Sequence of chain 1.A:
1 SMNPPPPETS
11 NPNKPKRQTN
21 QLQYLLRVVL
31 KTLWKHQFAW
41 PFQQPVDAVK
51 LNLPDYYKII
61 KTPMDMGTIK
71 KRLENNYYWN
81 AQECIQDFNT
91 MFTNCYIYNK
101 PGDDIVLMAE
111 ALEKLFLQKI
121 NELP

The protein below binds the small molecule below.
Small molecule (SMILES): Cc1ccc(C(C)C)cc1Oc1nccc(-c2c(-c3ccc(C(F)(F)F)cc3)ncn2[C@@H]2CCN(CCN(C)C)C2)n1

Binding-site contacts:
Ligand atom F22 contacts residue ASN94 of chain 1.A at 3.6 Å.
Ligand atom C20 contacts residue PHE42 of chain 1.A at 3.9 Å (hydrophobic).
Ligand atom C24 contacts residue PRO41 of chain 1.A at 3.5 Å (hydrophobic).
Ligand atom C18 contacts residue TYR56 of chain 1.A at 3.2 Å (hydrophobic).
Ligand atom C13 contacts residue LEU51 of chain 1.A at 3.9 Å (hydrophobic).
Ligand atom C24 contacts residue PHE42 of chain 1.A at 3.5 Å (hydrophobic).
Ligand atom C20 contacts residue MET64 of chain 1.A at 4.0 Å (hydrophobic).
Ligand atom F23 contacts residue PHE42 of chain 1.A at 3.6 Å.
Ligand atom C27 contacts residue ASN99 of chain 1.A at 3.1 Å.
Ligand atom F21 contacts residue CYS95 of chain 1.A at 3.6 Å.
Ligand atom C40 contacts residue LEU51 of chain 1.A at 3.6 Å (hydrophobic).
Ligand atom C17 contacts residue VAL46 of chain 1.A at 3.9 Å (hydrophobic).
Ligand atom F21 contacts residue MET91 of chain 1.A at 3.0 Å.
Ligand atom C14 contacts residue ILE105 of chain 1.A at 4.0 Å (hydrophobic).
Ligand atom F23 contacts residue MET64 of chain 1.A at 3.6 Å.
Ligand atom C25 contacts residue PRO41 of chain 1.A at 3.8 Å (hydrophobic).
Ligand atom C17 contacts residue TYR56 of chain 1.A at 3.9 Å (hydrophobic).
Ligand atom N41 contacts residue PRO41 of chain 1.A at 3.9 Å.
Ligand atom N26 contacts residue ASN99 of chain 1.A at 3.0 Å (h-bond).
Ligand atom C15 contacts residue ILE105 of chain 1.A at 3.7 Å (hydrophobic).
Ligand atom F22 contacts residue TYR56 of chain 1.A at 3.3 Å.
Ligand atom F23 contacts residue MET91 of chain 1.A at 3.6 Å.
Ligand atom N41 contacts residue LEU51 of chain 1.A at 4.0 Å.
Ligand atom N26 contacts residue ILE105 of chain 1.A at 3.8 Å.
Ligand atom C20 contacts residue MET91 of chain 1.A at 3.9 Å (hydrophobic).
Ligand atom C18 contacts residue VAL46 of chain 1.A at 3.7 Å (hydrophobic).
Ligand atom C19 contacts residue VAL46 of chain 1.A at 3.7 Å (hydrophobic).
Ligand atom C18 contacts residue CYS95 of chain 1.A at 3.8 Å (hydrophobic).
Ligand atom C25 contacts residue ILE105 of chain 1.A at 4.0 Å (hydrophobic).
Ligand atom C42 contacts residue LEU51 of chain 1.A at 3.9 Å (hydrophobic).
Ligand atom F21 contacts residue PHE42 of chain 1.A at 3.2 Å.
Ligand atom C03 contacts residue LEU51 of chain 1.A at 3.7 Å (hydrophobic).
Ligand atom C37 contacts residue LEU53 of chain 1.A at 3.8 Å (hydrophobic).
Ligand atom C36 contacts residue ASN99 of chain 1.A at 3.4 Å.
Ligand atom F22 contacts residue MET64 of chain 1.A at 3.4 Å.
Ligand atom C40 contacts residue PRO41 of chain 1.A at 3.6 Å (hydrophobic).
Ligand atom N34 contacts residue ASN99 of chain 1.A at 3.9 Å.
Ligand atom C27 contacts residue ILE105 of chain 1.A at 3.9 Å (hydrophobic).
Ligand atom F22 contacts residue MET91 of chain 1.A at 3.5 Å.
Ligand atom C39 contacts residue LEU51 of chain 1.A at 3.5 Å (hydrophobic).